A protein and the small-molecule ligand that binds it are described below.
Small molecule (SMILES): C=C1/C(=C\C=C2/CCC[C@]3(C)[C@@H]([C@H](C)CCCC(C)C)CC[C@@H]23)C[C@@H](O)C[C@@H]1O

Binding-site contacts:
Ligand atom C16 contacts residue ILE101 of chain 1.A at 3.7 Å (hydrophobic).
Ligand atom C1 contacts residue GLN422 of chain 1.A at 3.8 Å.
Ligand atom C7 contacts residue PHE70 of chain 1.A at 3.9 Å (hydrophobic).
Ligand atom O1 contacts residue PHE423 of chain 1.A at 3.9 Å.
Ligand atom C18 contacts residue LEU205 of chain 1.A at 3.2 Å (hydrophobic).
Ligand atom C19 contacts residue PHE423 of chain 1.A at 3.7 Å (hydrophobic).
Ligand atom C27 contacts residue HEM1 of chain 1.B at 3.5 Å.
Ligand atom C11 contacts residue PHE219 of chain 1.A at 3.7 Å (hydrophobic).
Ligand atom C5 contacts residue ASN104 of chain 1.A at 3.5 Å.
Ligand atom C11 contacts residue ILE204 of chain 1.A at 3.4 Å (hydrophobic).
Ligand atom C15 contacts residue THR102 of chain 1.A at 3.7 Å.
Ligand atom C1 contacts residue ASN104 of chain 1.A at 3.7 Å.
Ligand atom C25 contacts residue ALA274 of chain 1.A at 3.9 Å (hydrophobic).
Ligand atom C6 contacts residue THR102 of chain 1.A at 3.7 Å.
Ligand atom C1 contacts residue THR102 of chain 1.A at 3.8 Å.
Ligand atom C12 contacts residue PHE114 of chain 1.A at 3.7 Å (hydrophobic).
Ligand atom C19 contacts residue GOL1 of chain 1.H at 3.6 Å.
Ligand atom C19 contacts residue THR102 of chain 1.A at 3.2 Å.
Ligand atom C12 contacts residue LEU205 of chain 1.A at 3.8 Å (hydrophobic).
Ligand atom C15 contacts residue ASN100 of chain 1.A at 3.9 Å.
Ligand atom O1 contacts residue GLN422 of chain 1.A at 3.0 Å (h-bond).
Ligand atom C6 contacts residue GOL1 of chain 1.H at 4.0 Å.
Ligand atom C3 contacts residue LEU67 of chain 1.A at 3.3 Å (hydrophobic).
Ligand atom O contacts residue ASN104 of chain 1.A at 2.7 Å (h-bond).
Ligand atom C3 contacts residue ASN104 of chain 1.A at 3.8 Å.
Ligand atom C10 contacts residue PHE219 of chain 1.A at 3.6 Å (hydrophobic).
Ligand atom C8 contacts residue THR102 of chain 1.A at 3.3 Å.
Ligand atom C12 contacts residue ILE204 of chain 1.A at 3.4 Å (hydrophobic).
Ligand atom C2 contacts residue GLN422 of chain 1.A at 3.8 Å.
Ligand atom C24 contacts residue ILE118 of chain 1.A at 3.9 Å (hydrophobic).
Ligand atom C4 contacts residue LEU67 of chain 1.A at 3.5 Å (hydrophobic).
Ligand atom C8 contacts residue ASN104 of chain 1.A at 3.9 Å.
Ligand atom C18 contacts residue PHE423 of chain 1.A at 3.7 Å (hydrophobic).
Ligand atom O1 contacts residue TYR324 of chain 1.A at 2.7 Å (h-bond).
Ligand atom C6 contacts residue ASN104 of chain 1.A at 3.8 Å.
Ligand atom C1 contacts residue TYR324 of chain 1.A at 3.6 Å (hydrophobic).
Ligand atom C7 contacts residue ASN104 of chain 1.A at 3.6 Å.
Ligand atom C7 contacts residue THR102 of chain 1.A at 3.9 Å.
Ligand atom C4 contacts residue GOL1 of chain 1.H at 3.5 Å.
Ligand atom C2 contacts residue LEU67 of chain 1.A at 3.8 Å (hydrophobic).

Sequence of chain 1.A:
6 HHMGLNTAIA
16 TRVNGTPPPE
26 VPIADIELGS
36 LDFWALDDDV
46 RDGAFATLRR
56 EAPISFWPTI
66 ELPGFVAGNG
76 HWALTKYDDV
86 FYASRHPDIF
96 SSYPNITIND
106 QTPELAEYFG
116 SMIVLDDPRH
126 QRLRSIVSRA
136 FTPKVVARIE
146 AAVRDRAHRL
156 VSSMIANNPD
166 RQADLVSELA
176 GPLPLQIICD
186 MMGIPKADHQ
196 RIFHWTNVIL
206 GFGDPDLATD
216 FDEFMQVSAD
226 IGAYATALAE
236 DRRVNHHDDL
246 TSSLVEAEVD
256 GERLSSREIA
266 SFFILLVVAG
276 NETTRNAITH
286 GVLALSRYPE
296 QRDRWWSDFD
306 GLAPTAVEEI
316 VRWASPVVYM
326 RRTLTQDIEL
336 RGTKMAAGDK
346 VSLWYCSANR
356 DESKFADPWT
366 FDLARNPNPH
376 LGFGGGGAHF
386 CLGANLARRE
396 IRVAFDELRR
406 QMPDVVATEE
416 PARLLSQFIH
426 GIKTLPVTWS